This protein binds this small molecule.
Small molecule (SMILES): CC(=O)N[C@H]1[C@H](O[C@H]2[C@H](O)[C@@H](NC(C)=O)CO[C@@H]2CO)O[C@H](CO)[C@@H](O)[C@@H]1O

Binding-site contacts:
Ligand atom C7 contacts residue ASN361 of chain 1.C at 3.2 Å.
Ligand atom O5 contacts residue ASN361 of chain 1.C at 2.5 Å (h-bond).
Ligand atom C8 contacts residue NAG1 of chain 1.QA at 3.8 Å.
Ligand atom C1 contacts residue ASN361 of chain 1.C at 1.5 Å.
Ligand atom C7 contacts residue NAG1 of chain 1.QA at 4.1 Å.
Ligand atom C2 contacts residue ASN361 of chain 1.C at 2.5 Å.
Ligand atom C5 contacts residue ASN361 of chain 1.C at 3.7 Å.
Ligand atom O6 contacts residue ASN361 of chain 1.C at 4.0 Å.
Ligand atom O7 contacts residue ASN361 of chain 1.C at 3.7 Å.
Ligand atom C3 contacts residue ASN361 of chain 1.C at 3.8 Å.
Ligand atom N2 contacts residue ASN361 of chain 1.C at 2.7 Å (h-bond).
Ligand atom O7 contacts residue NAG1 of chain 1.QA at 3.4 Å (h-bond).
Ligand atom C8 contacts residue NAG2 of chain 1.QA at 4.4 Å.
Ligand atom C4 contacts residue ASN361 of chain 1.C at 4.3 Å.
Ligand atom C8 contacts residue ASN361 of chain 1.C at 4.2 Å.

Sequence of chain 1.C:
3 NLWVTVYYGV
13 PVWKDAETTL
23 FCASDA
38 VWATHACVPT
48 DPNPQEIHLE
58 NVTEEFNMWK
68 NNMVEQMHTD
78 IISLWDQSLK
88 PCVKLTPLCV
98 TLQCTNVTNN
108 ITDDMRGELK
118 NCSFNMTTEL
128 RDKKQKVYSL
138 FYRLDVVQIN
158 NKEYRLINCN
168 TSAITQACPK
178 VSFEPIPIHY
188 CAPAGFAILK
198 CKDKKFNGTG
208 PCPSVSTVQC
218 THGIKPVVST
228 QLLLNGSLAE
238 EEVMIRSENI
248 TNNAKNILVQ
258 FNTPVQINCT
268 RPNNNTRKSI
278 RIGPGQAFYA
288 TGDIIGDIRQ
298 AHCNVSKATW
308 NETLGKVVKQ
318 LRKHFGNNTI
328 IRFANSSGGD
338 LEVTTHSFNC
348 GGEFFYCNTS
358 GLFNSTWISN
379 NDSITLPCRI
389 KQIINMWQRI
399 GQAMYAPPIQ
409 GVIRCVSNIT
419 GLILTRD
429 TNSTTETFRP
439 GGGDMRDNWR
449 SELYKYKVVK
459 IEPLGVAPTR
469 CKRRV